Binding-site contacts:
Ligand atom C2 contacts residue ASN75 of chain 2.A at 2.5 Å.
Ligand atom O6 contacts residue VAL42 of chain 2.B at 3.4 Å.
Ligand atom O5 contacts residue ASN75 of chain 2.A at 2.3 Å (h-bond).
Ligand atom C5 contacts residue ASN75 of chain 2.A at 3.6 Å.
Ligand atom C2 contacts residue ASN41 of chain 2.B at 4.0 Å.
Ligand atom C7 contacts residue ASN75 of chain 2.A at 3.5 Å.
Ligand atom C7 contacts residue ASN40 of chain 2.B at 4.3 Å.
Ligand atom C1 contacts residue THR77 of chain 2.A at 4.0 Å.
Ligand atom C1 contacts residue ASN40 of chain 2.B at 4.2 Å.
Ligand atom C4 contacts residue ASN41 of chain 2.B at 4.0 Å.
Ligand atom C3 contacts residue ASN41 of chain 2.B at 3.7 Å.
Ligand atom O6 contacts residue ASN41 of chain 2.B at 4.0 Å.
Ligand atom O5 contacts residue ASN41 of chain 2.B at 4.5 Å.
Ligand atom C1 contacts residue ASN41 of chain 2.B at 4.4 Å.
Ligand atom C5 contacts residue ASN41 of chain 2.B at 3.9 Å.
Ligand atom C6 contacts residue ASN41 of chain 2.B at 4.4 Å.
Ligand atom C8 contacts residue ASN75 of chain 2.A at 3.8 Å.
Ligand atom O2 contacts residue ASN41 of chain 2.B at 3.7 Å.
Ligand atom O7 contacts residue ASN75 of chain 2.A at 3.6 Å.
Ligand atom C4 contacts residue ASN75 of chain 2.A at 4.2 Å.
Ligand atom C3 contacts residue ASN41 of chain 2.B at 4.2 Å.
Ligand atom C8 contacts residue ASN40 of chain 2.B at 4.0 Å.
Ligand atom C3 contacts residue ASN40 of chain 2.B at 4.4 Å.
Ligand atom C6 contacts residue VAL42 of chain 2.B at 4.5 Å (hydrophobic).
Ligand atom C3 contacts residue ASN75 of chain 2.A at 3.8 Å.
Ligand atom C2 contacts residue THR77 of chain 2.A at 4.3 Å.
Ligand atom C1 contacts residue ASN75 of chain 2.A at 1.4 Å.
Ligand atom C4 contacts residue ASN41 of chain 2.B at 4.1 Å.
Ligand atom O3 contacts residue ASN41 of chain 2.B at 3.7 Å.
Ligand atom C1 contacts residue ASN41 of chain 2.B at 3.5 Å.
Ligand atom O6 contacts residue LEU92 of chain 2.A at 4.4 Å.
Ligand atom N2 contacts residue ASN40 of chain 2.B at 3.5 Å (h-bond).
Ligand atom O4 contacts residue ASN41 of chain 2.B at 3.8 Å.
Ligand atom O6 contacts residue VAL9 of chain 2.B at 3.4 Å.
Ligand atom O3 contacts residue ASN41 of chain 2.B at 4.0 Å.
Ligand atom O5 contacts residue VAL9 of chain 2.B at 4.3 Å.
Ligand atom N2 contacts residue ASN75 of chain 2.A at 2.9 Å (h-bond).
Ligand atom N2 contacts residue THR77 of chain 2.A at 3.8 Å.
Ligand atom C2 contacts residue ASN40 of chain 2.B at 4.3 Å.

Sequence of chain 2.A:
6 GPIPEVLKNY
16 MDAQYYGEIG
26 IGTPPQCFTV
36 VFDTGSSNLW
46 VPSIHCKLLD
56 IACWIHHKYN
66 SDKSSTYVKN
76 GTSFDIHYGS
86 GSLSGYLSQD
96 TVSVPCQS

Sequence of chain 2.B:
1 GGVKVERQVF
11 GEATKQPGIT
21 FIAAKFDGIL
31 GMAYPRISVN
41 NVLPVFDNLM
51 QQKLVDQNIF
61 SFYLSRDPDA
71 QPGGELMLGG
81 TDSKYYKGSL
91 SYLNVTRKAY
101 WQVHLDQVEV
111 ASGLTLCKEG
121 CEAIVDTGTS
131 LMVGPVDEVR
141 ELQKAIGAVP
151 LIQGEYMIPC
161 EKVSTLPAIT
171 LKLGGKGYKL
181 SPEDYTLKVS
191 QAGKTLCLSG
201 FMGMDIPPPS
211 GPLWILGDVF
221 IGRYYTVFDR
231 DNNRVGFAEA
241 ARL

A protein and the small-molecule ligand that binds it are described below.
Small molecule (SMILES): CC(=O)N[C@H]1[C@H](O[C@H]2[C@H](O)[C@@H](NC(C)=O)CO[C@@H]2CO)O[C@H](CO)[C@@H](O[C@@H]2O[C@H](CO[C@H]3O[C@H](CO)[C@@H](O)[C@H](O)[C@@H]3O)[C@@H](O)[C@H](O)[C@@H]2O)[C@@H]1O